A small-molecule ligand and the protein it binds are described below.
Small molecule (SMILES): Nc1ccc(N=Nc2ccc(S(N)(=O)=O)cc2)cc1

Sequence of chain 1.A:
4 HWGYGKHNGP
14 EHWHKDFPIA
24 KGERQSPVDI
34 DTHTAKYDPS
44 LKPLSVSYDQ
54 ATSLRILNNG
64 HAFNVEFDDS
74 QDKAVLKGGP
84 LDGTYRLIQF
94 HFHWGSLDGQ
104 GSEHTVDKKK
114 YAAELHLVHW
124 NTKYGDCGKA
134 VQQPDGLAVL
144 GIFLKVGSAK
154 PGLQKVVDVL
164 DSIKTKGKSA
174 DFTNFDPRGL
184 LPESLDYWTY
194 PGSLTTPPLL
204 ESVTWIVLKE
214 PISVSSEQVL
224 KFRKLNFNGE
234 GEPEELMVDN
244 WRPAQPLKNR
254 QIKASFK

Binding-site contacts:
Ligand atom O10 contacts residue VAL142 of chain 1.A at 3.8 Å.
Ligand atom C4 contacts residue LEU197 of chain 1.A at 4.0 Å (hydrophobic).
Ligand atom N11 contacts residue LEU197 of chain 1.A at 4.0 Å.
Ligand atom N8 contacts residue HIS96 of chain 1.A at 3.4 Å (h-bond).
Ligand atom O10 contacts residue HIS94 of chain 1.A at 3.2 Å.
Ligand atom C6 contacts residue THR199 of chain 1.A at 3.2 Å.
Ligand atom N11 contacts residue HGB1 of chain 1.C at 3.9 Å.
Ligand atom O9 contacts residue LEU197 of chain 1.A at 3.5 Å.
Ligand atom O10 contacts residue HIS119 of chain 1.A at 3.4 Å (h-bond).
Ligand atom O9 contacts residue TRP208 of chain 1.A at 3.5 Å.
Ligand atom C17 contacts residue HGB1 of chain 1.C at 3.7 Å.
Ligand atom C2 contacts residue HGB1 of chain 1.C at 4.0 Å.
Ligand atom C13 contacts residue PRO201 of chain 1.A at 4.0 Å (hydrophobic).
Ligand atom C18 contacts residue HGB1 of chain 1.C at 3.6 Å.
Ligand atom C3 contacts residue VAL121 of chain 1.A at 3.8 Å (hydrophobic).
Ligand atom C3 contacts residue HIS94 of chain 1.A at 3.9 Å.
Ligand atom C6 contacts residue LEU197 of chain 1.A at 3.9 Å (hydrophobic).
Ligand atom C4 contacts residue HIS94 of chain 1.A at 4.0 Å.
Ligand atom C5 contacts residue THR199 of chain 1.A at 3.3 Å.
Ligand atom S18 contacts residue ZN1 of chain 1.B at 3.0 Å.
Ligand atom S18 contacts residue HIS94 of chain 1.A at 3.9 Å.
Ligand atom C2 contacts residue TRS1 of chain 1.E at 4.0 Å.
Ligand atom O10 contacts residue VAL121 of chain 1.A at 3.9 Å.
Ligand atom C2 contacts residue GLN92 of chain 1.A at 3.7 Å.
Ligand atom O10 contacts residue TRP208 of chain 1.A at 4.0 Å.
Ligand atom C1 contacts residue LEU197 of chain 1.A at 3.7 Å (hydrophobic).
Ligand atom N8 contacts residue THR198 of chain 1.A at 2.8 Å (h-bond).
Ligand atom O10 contacts residue ZN1 of chain 1.B at 2.9 Å.
Ligand atom C5 contacts residue LEU197 of chain 1.A at 3.8 Å (hydrophobic).
Ligand atom S18 contacts residue THR198 of chain 1.A at 3.9 Å.
Ligand atom N8 contacts residue HIS119 of chain 1.A at 3.6 Å (h-bond).
Ligand atom N12 contacts residue LEU197 of chain 1.A at 3.9 Å.
Ligand atom C14 contacts residue PRO201 of chain 1.A at 3.6 Å (hydrophobic).
Ligand atom C17 contacts residue VAL134 of chain 1.A at 4.0 Å (hydrophobic).
Ligand atom O9 contacts residue ZN1 of chain 1.B at 4.0 Å.
Ligand atom O9 contacts residue THR198 of chain 1.A at 3.0 Å (h-bond).
Ligand atom N8 contacts residue ZN1 of chain 1.B at 2.1 Å.
Ligand atom S18 contacts residue HIS119 of chain 1.A at 3.9 Å.
Ligand atom C3 contacts residue LEU197 of chain 1.A at 4.0 Å (hydrophobic).
Ligand atom N8 contacts residue HIS94 of chain 1.A at 3.4 Å (h-bond).